Binding-site contacts:
Ligand atom CA contacts residue LYS66 of chain 1.U at 3.6 Å.
Ligand atom O contacts residue TYR159 of chain 1.U at 2.2 Å (h-bond).
Ligand atom O contacts residue LYS66 of chain 1.U at 3.2 Å.
Ligand atom CG2 contacts residue THR80 of chain 1.U at 3.0 Å.
Ligand atom CZ contacts residue GLN155 of chain 1.U at 3.5 Å.
Ligand atom CD1 contacts residue LEU156 of chain 1.U at 3.6 Å (hydrophobic).
Ligand atom O contacts residue THR73 of chain 1.U at 2.1 Å (h-bond).
Ligand atom CB contacts residue THR143 of chain 1.U at 3.5 Å.
Ligand atom C contacts residue TRP147 of chain 1.U at 3.5 Å (hydrophobic).
Ligand atom CD1 contacts residue TYR159 of chain 1.U at 3.4 Å (hydrophobic).
Ligand atom O contacts residue LYS146 of chain 1.U at 3.4 Å.
Ligand atom C contacts residue THR73 of chain 1.U at 3.4 Å.
Ligand atom CZ contacts residue GLN155 of chain 1.U at 3.2 Å.
Ligand atom O contacts residue LYS66 of chain 1.U at 3.6 Å.
Ligand atom CD2 contacts residue TYR99 of chain 1.U at 3.2 Å (hydrophobic).
Ligand atom CD1 contacts residue GLU63 of chain 1.U at 3.0 Å.
Ligand atom CD2 contacts residue PHE9 of chain 1.U at 3.6 Å (hydrophobic).
Ligand atom N contacts residue ASP77 of chain 1.U at 3.2 Å (salt-bridge).
Ligand atom O contacts residue TRP147 of chain 1.U at 2.8 Å (h-bond).
Ligand atom CG contacts residue GLN155 of chain 1.U at 3.4 Å.
Ligand atom CZ contacts residue LEU156 of chain 1.U at 3.6 Å (hydrophobic).
Ligand atom CG1 contacts residue TRP147 of chain 1.U at 3.5 Å (hydrophobic).
Ligand atom CA contacts residue TRP147 of chain 1.U at 3.5 Å (hydrophobic).
Ligand atom CD2 contacts residue TYR59 of chain 1.U at 3.3 Å (hydrophobic).
Ligand atom CE2 contacts residue GLN155 of chain 1.U at 3.5 Å.
Ligand atom CE1 contacts residue LEU156 of chain 1.U at 3.4 Å (hydrophobic).
Ligand atom CD1 contacts residue GLN155 of chain 1.U at 3.4 Å.
Ligand atom CD2 contacts residue TYR7 of chain 1.U at 3.0 Å (hydrophobic).
Ligand atom CG2 contacts residue ASP77 of chain 1.U at 3.4 Å.
Ligand atom CG1 contacts residue ASP77 of chain 1.U at 3.1 Å.
Ligand atom N contacts residue TYR99 of chain 1.U at 3.4 Å (h-bond).
Ligand atom CB contacts residue TYR99 of chain 1.U at 3.6 Å (hydrophobic).
Ligand atom CE1 contacts residue VAL76 of chain 1.U at 3.3 Å (hydrophobic).
Ligand atom C contacts residue TYR159 of chain 1.U at 3.4 Å (hydrophobic).
Ligand atom N contacts residue TYR159 of chain 1.U at 3.5 Å.
Ligand atom CB contacts residue GLN155 of chain 1.U at 3.5 Å.
Ligand atom CE1 contacts residue GLN155 of chain 1.U at 3.6 Å.
Ligand atom N contacts residue TRP167 of chain 1.U at 3.4 Å.
Ligand atom O contacts residue THR143 of chain 1.U at 3.2 Å.
Ligand atom CD2 contacts residue TYR171 of chain 1.U at 3.1 Å (hydrophobic).

Sequence of chain 1.U:
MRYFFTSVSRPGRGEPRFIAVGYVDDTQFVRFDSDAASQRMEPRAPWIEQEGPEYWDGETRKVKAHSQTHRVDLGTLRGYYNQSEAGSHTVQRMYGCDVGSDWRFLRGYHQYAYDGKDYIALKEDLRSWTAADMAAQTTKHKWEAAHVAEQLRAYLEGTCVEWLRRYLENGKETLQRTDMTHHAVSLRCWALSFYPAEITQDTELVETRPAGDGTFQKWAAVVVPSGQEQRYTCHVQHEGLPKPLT

A small-molecule ligand and the protein it binds are described below.
Small molecule (SMILES): CC(C)C[C@H](NC(=O)[C@@H](N)CC(C)C)C(=O)N[C@@H](Cc1ccccc1)C(=O)NCC(=O)N[C@@H](Cc1ccc(O)cc1)C(=O)N1CCC[C@H]1C(=O)N[C@H](C(=O)N[C@@H](Cc1ccc(O)cc1)C(=O)N[C@H](C=O)C(C)C)C(C)C